This small molecule binds to this protein.
Small molecule (SMILES): N#Cc1cc(-c2ccc(O)c(F)c2)cc2ccc(O)cc12

Binding-site contacts:
Ligand atom C20 contacts residue LEU36 of chain 1.B at 3.9 Å (hydrophobic).
Ligand atom O10 contacts residue GLU43 of chain 1.B at 2.5 Å (salt-bridge).
Ligand atom C4 contacts residue PHE94 of chain 1.B at 4.0 Å (hydrophobic).
Ligand atom C27 contacts residue MET78 of chain 1.B at 4.1 Å (hydrophobic).
Ligand atom F11 contacts residue LEU77 of chain 1.B at 2.9 Å.
Ligand atom C3 contacts residue PHE94 of chain 1.B at 4.1 Å (hydrophobic).
Ligand atom C5 contacts residue ALA40 of chain 1.B at 4.0 Å (hydrophobic).
Ligand atom C22 contacts residue MET33 of chain 1.B at 3.8 Å (hydrophobic).
Ligand atom C13 contacts residue LEU36 of chain 1.B at 3.6 Å (hydrophobic).
Ligand atom C22 contacts residue HIS213 of chain 1.B at 3.5 Å.
Ligand atom O10 contacts residue ARG84 of chain 1.B at 3.2 Å (salt-bridge).
Ligand atom C6 contacts residue LEU39 of chain 1.B at 3.7 Å (hydrophobic).
Ligand atom C23 contacts residue HIS213 of chain 1.B at 3.5 Å.
Ligand atom C21 contacts residue LEU214 of chain 1.B at 3.6 Å (hydrophobic).
Ligand atom C6 contacts residue PHE94 of chain 1.B at 4.1 Å (hydrophobic).
Ligand atom N28 contacts residue GLY210 of chain 1.B at 3.6 Å.
Ligand atom F11 contacts residue MET78 of chain 1.B at 3.2 Å.
Ligand atom F11 contacts residue LEU81 of chain 1.B at 3.4 Å.
Ligand atom C27 contacts residue GLY210 of chain 1.B at 4.0 Å.
Ligand atom C20 contacts residue THR37 of chain 1.B at 3.8 Å.
Ligand atom C5 contacts residue LEU36 of chain 1.B at 3.8 Å (hydrophobic).
Ligand atom C1 contacts residue GLU43 of chain 1.B at 3.2 Å.
Ligand atom C2 contacts residue LEU81 of chain 1.B at 4.0 Å (hydrophobic).
Ligand atom C14 contacts residue LEU36 of chain 1.B at 3.8 Å (hydrophobic).
Ligand atom C6 contacts residue GLU43 of chain 1.B at 3.1 Å.
Ligand atom C2 contacts residue LEU77 of chain 1.B at 3.7 Å (hydrophobic).
Ligand atom C1 contacts residue LEU77 of chain 1.B at 3.9 Å (hydrophobic).
Ligand atom N28 contacts residue ILE114 of chain 1.B at 3.1 Å.
Ligand atom O10 contacts residue LEU77 of chain 1.B at 3.7 Å.
Ligand atom O29 contacts residue MET33 of chain 1.B at 3.5 Å (h-bond).
Ligand atom O29 contacts residue LEU214 of chain 1.B at 3.2 Å.
Ligand atom C3 contacts residue MET74 of chain 1.B at 4.0 Å (hydrophobic).
Ligand atom C22 contacts residue LEU214 of chain 1.B at 3.7 Å (hydrophobic).
Ligand atom O29 contacts residue HIS213 of chain 1.B at 2.7 Å (h-bond).
Ligand atom N28 contacts residue ILE111 of chain 1.B at 3.8 Å.
Ligand atom C27 contacts residue ILE111 of chain 1.B at 3.9 Å (hydrophobic).
Ligand atom N28 contacts residue MET78 of chain 1.B at 4.1 Å.
Ligand atom C21 contacts residue THR37 of chain 1.B at 3.8 Å.
Ligand atom O29 contacts residue MET217 of chain 1.B at 3.5 Å.
Ligand atom C27 contacts residue ILE114 of chain 1.B at 4.1 Å (hydrophobic).

Sequence of chain 1.B:
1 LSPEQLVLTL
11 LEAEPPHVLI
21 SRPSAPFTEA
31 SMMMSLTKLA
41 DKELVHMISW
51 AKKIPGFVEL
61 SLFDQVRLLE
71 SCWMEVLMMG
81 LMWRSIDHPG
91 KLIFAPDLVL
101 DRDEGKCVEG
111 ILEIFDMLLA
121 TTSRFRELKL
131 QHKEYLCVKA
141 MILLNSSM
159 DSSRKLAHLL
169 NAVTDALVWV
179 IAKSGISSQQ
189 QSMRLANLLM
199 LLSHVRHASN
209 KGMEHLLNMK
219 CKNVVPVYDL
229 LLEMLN